Binding-site contacts:
Ligand atom N3 contacts residue U3 of chain 7.C at 4.2 Å.
Ligand atom N3 contacts residue U2 of chain 7.C at 3.7 Å.
Ligand atom N6 contacts residue U1 of chain 7.C at 2.8 Å (h-bond).
Ligand atom C6 contacts residue U2 of chain 7.C at 4.1 Å.
Ligand atom N1 contacts residue U3 of chain 7.C at 2.7 Å (h-bond).
Ligand atom C2 contacts residue U3 of chain 7.C at 3.0 Å.
Ligand atom C2 contacts residue U1 of chain 7.C at 3.5 Å.
Ligand atom C2 contacts residue U2 of chain 7.C at 3.2 Å.
Ligand atom N6 contacts residue U3 of chain 7.C at 3.0 Å (h-bond).
Ligand atom N1 contacts residue U1 of chain 7.C at 2.8 Å (h-bond).
Ligand atom N1 contacts residue U2 of chain 7.C at 3.5 Å (h-bond).
Ligand atom C4 contacts residue U2 of chain 7.C at 4.3 Å.
Ligand atom C6 contacts residue U1 of chain 7.C at 3.6 Å.
Ligand atom C6 contacts residue U3 of chain 7.C at 3.3 Å.
Ligand atom N6 contacts residue U2 of chain 7.C at 4.2 Å.

This small molecule binds to this protein.
Small molecule (SMILES): Nc1ncnc2c1ncn2[C@@H]1O[C@H](CO[P](=O)(O)O[C@H]2[C@@H](O)[C@H](n3cnc4c(N)ncnc43)O[C@@H]2CO[P](=O)(O)O[C@H]2[C@@H](O)[C@H](n3cnc4c(N)ncnc43)O[C@@H]2COP(=O)(O)O)[C@@H](O)[C@H]1O